A small-molecule ligand and the protein it binds are described below.
Small molecule (SMILES): O=C1N[C@H](c2c(CNCCCCCCNCc3[nH]c4ccccc4c3[C@H]3NC(=O)c4ccc(O)cc43)[nH]c3ccccc23)c2cc(O)ccc21

Sequence of chain 1.B:
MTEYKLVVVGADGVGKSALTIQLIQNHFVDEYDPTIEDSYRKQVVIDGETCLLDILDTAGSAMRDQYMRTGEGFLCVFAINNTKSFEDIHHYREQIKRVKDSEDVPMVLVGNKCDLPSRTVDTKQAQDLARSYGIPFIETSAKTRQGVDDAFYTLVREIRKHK

Binding-site contacts:
Ligand atom C18 contacts residue VAL8 of chain 1.A at 3.5 Å (hydrophobic).
Ligand atom O38 contacts residue MET2 of chain 1.A at 3.4 Å (h-bond).
Ligand atom C48 contacts residue GLU4 of chain 1.A at 3.4 Å.
Ligand atom C29 contacts residue GLN71 of chain 1.B at 3.3 Å.
Ligand atom N8 contacts residue GLU4 of chain 1.B at 2.8 Å (salt-bridge).
Ligand atom C26 contacts residue ASP55 of chain 1.B at 3.3 Å.
Ligand atom C46 contacts residue VAL8 of chain 1.B at 3.5 Å (hydrophobic).
Ligand atom C45 contacts residue LEU57 of chain 1.B at 3.5 Å (hydrophobic).
Ligand atom C29 contacts residue MET2 of chain 1.A at 3.5 Å (hydrophobic).
Ligand atom C1 contacts residue GLN71 of chain 1.A at 3.5 Å.
Ligand atom C17 contacts residue LEU57 of chain 1.A at 3.5 Å (hydrophobic).
Ligand atom C20 contacts residue SER40 of chain 1.A at 3.5 Å.
Ligand atom C20 contacts residue GLU4 of chain 1.B at 3.3 Å.
Ligand atom C23 contacts residue GLU4 of chain 1.B at 3.5 Å.
Ligand atom C9 contacts residue MET2 of chain 1.B at 3.2 Å (hydrophobic).
Ligand atom N41 contacts residue ASP55 of chain 1.B at 2.7 Å (salt-bridge).
Ligand atom C18 contacts residue LEU57 of chain 1.A at 3.5 Å (hydrophobic).
Ligand atom C7 contacts residue GLU4 of chain 1.B at 3.5 Å.
Ligand atom N21 contacts residue ASP55 of chain 1.A at 2.9 Å (salt-bridge).
Ligand atom C37 contacts residue MET2 of chain 1.A at 3.1 Å (hydrophobic).
Ligand atom C5 contacts residue MET2 of chain 1.B at 3.5 Å (hydrophobic).
Ligand atom C18 contacts residue LEU7 of chain 1.A at 3.5 Å (hydrophobic).
Ligand atom O10 contacts residue MET2 of chain 1.B at 3.5 Å (h-bond).
Ligand atom N13 contacts residue ASP55 of chain 1.A at 2.8 Å (salt-bridge).
Ligand atom C24 contacts residue GLU4 of chain 1.B at 3.4 Å.
Ligand atom C1 contacts residue MET2 of chain 1.B at 3.5 Å (hydrophobic).
Ligand atom C17 contacts residue ASP55 of chain 1.A at 3.3 Å.
Ligand atom N21 contacts residue GLU4 of chain 1.B at 2.8 Å (salt-bridge).
Ligand atom N49 contacts residue ASP55 of chain 1.B at 2.8 Å (salt-bridge).
Ligand atom N36 contacts residue GLU4 of chain 1.A at 2.9 Å (salt-bridge).
Ligand atom C46 contacts residue LEU7 of chain 1.B at 3.5 Å (hydrophobic).
Ligand atom O38 contacts residue GLU4 of chain 1.A at 3.3 Å (salt-bridge).
Ligand atom C25 contacts residue ASP55 of chain 1.A at 3.4 Å.
Ligand atom C34 contacts residue MET2 of chain 1.A at 3.1 Å (hydrophobic).
Ligand atom C44 contacts residue THR75 of chain 1.B at 3.5 Å.
Ligand atom O10 contacts residue GLU4 of chain 1.B at 3.3 Å (salt-bridge).
Ligand atom C6 contacts residue MET2 of chain 1.B at 3.1 Å (hydrophobic).
Ligand atom C46 contacts residue LEU57 of chain 1.B at 3.4 Å (hydrophobic).
Ligand atom N49 contacts residue GLU4 of chain 1.A at 2.9 Å (salt-bridge).
Ligand atom C45 contacts residue ASP55 of chain 1.B at 3.3 Å.

Sequence of chain 1.A:
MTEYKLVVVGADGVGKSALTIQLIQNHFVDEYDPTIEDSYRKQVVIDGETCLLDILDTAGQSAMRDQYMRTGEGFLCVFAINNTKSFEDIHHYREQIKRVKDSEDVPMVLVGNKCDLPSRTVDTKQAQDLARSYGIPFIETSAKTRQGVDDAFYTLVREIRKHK